Sequence of chain 1.J:
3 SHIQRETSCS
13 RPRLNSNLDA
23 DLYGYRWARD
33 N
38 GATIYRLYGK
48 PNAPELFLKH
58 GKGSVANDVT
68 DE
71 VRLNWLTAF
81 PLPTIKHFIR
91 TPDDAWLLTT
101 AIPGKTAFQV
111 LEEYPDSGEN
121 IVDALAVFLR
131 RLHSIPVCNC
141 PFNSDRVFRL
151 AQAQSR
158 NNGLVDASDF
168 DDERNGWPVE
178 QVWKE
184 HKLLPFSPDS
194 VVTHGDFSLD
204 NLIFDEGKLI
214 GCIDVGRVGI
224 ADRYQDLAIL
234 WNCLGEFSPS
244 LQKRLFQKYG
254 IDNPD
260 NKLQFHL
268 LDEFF

Binding-site contacts:
Ligand atom C4 contacts residue ILE216 of chain 1.J at 4.0 Å (hydrophobic).
Ligand atom N1 contacts residue PHE54 of chain 1.J at 3.8 Å.
Ligand atom N3 contacts residue ILE216 of chain 1.J at 4.0 Å.
Ligand atom C5 contacts residue PHE54 of chain 1.J at 3.4 Å (hydrophobic).
Ligand atom CAF contacts residue ASP32 of chain 1.J at 3.4 Å.
Ligand atom C2 contacts residue ILE216 of chain 1.J at 3.9 Å (hydrophobic).
Ligand atom CAC contacts residue ILE216 of chain 1.J at 4.3 Å (hydrophobic).
Ligand atom C2 contacts residue ALA101 of chain 1.J at 4.1 Å (hydrophobic).
Ligand atom N1 contacts residue ILE102 of chain 1.J at 3.1 Å (h-bond).
Ligand atom CAA contacts residue PHE54 of chain 1.J at 3.7 Å (hydrophobic).
Ligand atom NAO contacts residue PHE54 of chain 1.J at 4.2 Å.
Ligand atom N1 contacts residue THR100 of chain 1.J at 4.2 Å.
Ligand atom NAW contacts residue ILE216 of chain 1.J at 3.9 Å.
Ligand atom CAA contacts residue LYS56 of chain 1.J at 4.0 Å.
Ligand atom CAC contacts residue ASP217 of chain 1.J at 4.1 Å.
Ligand atom CAR contacts residue PHE54 of chain 1.J at 3.9 Å (hydrophobic).
Ligand atom CAR contacts residue ILE216 of chain 1.J at 3.7 Å (hydrophobic).
Ligand atom NAD contacts residue PHE54 of chain 1.J at 3.9 Å.
Ligand atom N1 contacts residue ALA101 of chain 1.J at 3.7 Å.
Ligand atom C6 contacts residue ILE102 of chain 1.J at 3.9 Å (hydrophobic).
Ligand atom C2 contacts residue PRO83 of chain 1.J at 3.6 Å (hydrophobic).
Ligand atom NAO contacts residue ILE216 of chain 1.J at 3.9 Å.
Ligand atom CAQ contacts residue PHE54 of chain 1.J at 4.1 Å (hydrophobic).
Ligand atom C6 contacts residue PHE54 of chain 1.J at 3.5 Å (hydrophobic).
Ligand atom C2 contacts residue ILE102 of chain 1.J at 4.1 Å (hydrophobic).
Ligand atom CAL contacts residue PHE54 of chain 1.J at 4.0 Å (hydrophobic).
Ligand atom N3 contacts residue PHE54 of chain 1.J at 3.7 Å.
Ligand atom CAE contacts residue ASP32 of chain 1.J at 3.8 Å.
Ligand atom CAA contacts residue ILE41 of chain 1.J at 4.0 Å (hydrophobic).
Ligand atom NAD contacts residue ILE102 of chain 1.J at 3.0 Å (h-bond).
Ligand atom N1 contacts residue ILE216 of chain 1.J at 3.9 Å.
Ligand atom CAT contacts residue PHE54 of chain 1.J at 4.1 Å (hydrophobic).
Ligand atom C5 contacts residue ILE216 of chain 1.J at 3.9 Å (hydrophobic).
Ligand atom C2 contacts residue THR100 of chain 1.J at 3.7 Å.
Ligand atom C6 contacts residue ILE216 of chain 1.J at 4.1 Å (hydrophobic).
Ligand atom CAC contacts residue LYS56 of chain 1.J at 3.9 Å.
Ligand atom C2 contacts residue PHE54 of chain 1.J at 3.8 Å (hydrophobic).
Ligand atom CAB contacts residue ILE41 of chain 1.J at 3.7 Å (hydrophobic).
Ligand atom C4 contacts residue PHE54 of chain 1.J at 3.7 Å (hydrophobic).
Ligand atom CAI contacts residue ILE206 of chain 1.J at 4.2 Å (hydrophobic).

The protein below binds the small molecule below.
Small molecule (SMILES): CC(C)(C)n1nc(-c2cccc3ccccc23)c2c(N)ncnc21